Sequence of chain 2.A:
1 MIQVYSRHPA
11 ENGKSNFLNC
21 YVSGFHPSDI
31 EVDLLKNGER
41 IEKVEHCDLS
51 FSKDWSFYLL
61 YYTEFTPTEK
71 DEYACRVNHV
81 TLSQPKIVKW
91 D

Binding-site contacts:
Ligand atom C6 contacts residue TYR21 of chain 2.A at 3.9 Å (hydrophobic).
Ligand atom O1 contacts residue TYR21 of chain 2.B at 3.8 Å.
Ligand atom S1 contacts residue TYR21 of chain 2.A at 3.4 Å.
Ligand atom S2 contacts residue LEU60 of chain 2.A at 4.3 Å.
Ligand atom S2 contacts residue CYS47 of chain 2.A at 2.2 Å (h-bond).
Ligand atom O2 contacts residue TRS1 of chain 2.C at 3.2 Å (h-bond).
Ligand atom C7 contacts residue TRS1 of chain 2.C at 4.2 Å.
Ligand atom C1 contacts residue TYR21 of chain 2.A at 3.7 Å (hydrophobic).
Ligand atom N2 contacts residue TYR21 of chain 2.B at 3.3 Å (h-bond).
Ligand atom C2 contacts residue TYR5 of chain 2.A at 4.1 Å (hydrophobic).
Ligand atom N2 contacts residue TYR5 of chain 2.A at 3.6 Å (h-bond).
Ligand atom C5 contacts residue TYR21 of chain 2.A at 3.4 Å (hydrophobic).
Ligand atom C4 contacts residue TYR21 of chain 2.B at 3.5 Å (hydrophobic).
Ligand atom N1 contacts residue TYR21 of chain 2.B at 3.2 Å.
Ligand atom C2 contacts residue TYR21 of chain 2.B at 3.6 Å (hydrophobic).
Ligand atom N1 contacts residue TRS1 of chain 2.C at 4.0 Å.
Ligand atom S1 contacts residue MET1 of chain 2.B at 4.2 Å.
Ligand atom C6 contacts residue TRS1 of chain 2.C at 3.6 Å.
Ligand atom C3 contacts residue TYR21 of chain 2.B at 4.0 Å (hydrophobic).
Ligand atom S1 contacts residue TYR21 of chain 2.B at 3.8 Å.
Ligand atom C4 contacts residue TYR21 of chain 2.A at 3.3 Å (hydrophobic).
Ligand atom C8 contacts residue CYS47 of chain 2.A at 4.4 Å (hydrophobic).
Ligand atom C1 contacts residue TYR21 of chain 2.B at 3.3 Å (hydrophobic).
Ligand atom O1 contacts residue TYR21 of chain 2.A at 3.4 Å (h-bond).
Ligand atom C5 contacts residue MET1 of chain 2.A at 4.2 Å (hydrophobic).
Ligand atom O1 contacts residue TRS1 of chain 2.C at 2.6 Å (h-bond).
Ligand atom C4 contacts residue TRS1 of chain 2.C at 3.6 Å.
Ligand atom N2 contacts residue TYR21 of chain 2.A at 3.6 Å.
Ligand atom C5 contacts residue TYR21 of chain 2.B at 3.6 Å (hydrophobic).
Ligand atom N1 contacts residue TYR21 of chain 2.A at 3.4 Å.
Ligand atom C7 contacts residue TYR21 of chain 2.A at 4.1 Å (hydrophobic).
Ligand atom C9 contacts residue CYS47 of chain 2.A at 3.6 Å (hydrophobic).
Ligand atom C3 contacts residue TYR21 of chain 2.A at 3.5 Å (hydrophobic).
Ligand atom C6 contacts residue TYR21 of chain 2.B at 2.8 Å (hydrophobic).
Ligand atom C2 contacts residue TYR21 of chain 2.A at 3.7 Å (hydrophobic).

Sequence of chain 2.B:
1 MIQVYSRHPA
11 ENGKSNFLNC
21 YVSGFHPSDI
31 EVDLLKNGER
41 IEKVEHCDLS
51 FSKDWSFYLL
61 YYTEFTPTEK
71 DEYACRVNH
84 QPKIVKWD

A small-molecule ligand and the protein it binds are described below.
Small molecule (SMILES): O=C(NCCS)c1cnc2n(c1=O)CCS2